Sequence of chain 5.C:
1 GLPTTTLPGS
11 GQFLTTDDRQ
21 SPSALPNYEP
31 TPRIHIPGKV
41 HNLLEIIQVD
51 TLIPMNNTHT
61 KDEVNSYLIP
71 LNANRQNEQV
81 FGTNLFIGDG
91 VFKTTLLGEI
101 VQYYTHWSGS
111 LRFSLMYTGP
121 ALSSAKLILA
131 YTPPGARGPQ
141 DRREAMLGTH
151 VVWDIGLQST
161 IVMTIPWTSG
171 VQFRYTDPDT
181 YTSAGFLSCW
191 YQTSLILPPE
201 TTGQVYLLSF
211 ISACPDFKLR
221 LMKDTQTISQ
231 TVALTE

Sequence of chain 5.A:
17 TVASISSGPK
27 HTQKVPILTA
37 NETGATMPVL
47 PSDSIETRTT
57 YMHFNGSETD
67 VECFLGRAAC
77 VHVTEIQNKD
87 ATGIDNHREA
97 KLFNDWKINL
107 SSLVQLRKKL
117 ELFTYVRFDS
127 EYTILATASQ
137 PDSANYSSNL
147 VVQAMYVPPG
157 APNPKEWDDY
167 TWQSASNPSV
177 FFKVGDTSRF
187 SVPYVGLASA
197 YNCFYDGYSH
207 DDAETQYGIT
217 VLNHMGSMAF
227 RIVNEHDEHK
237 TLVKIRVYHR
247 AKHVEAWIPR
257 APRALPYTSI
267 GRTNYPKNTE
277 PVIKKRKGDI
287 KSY

This protein binds this small molecule.
Small molecule (SMILES): Cc1cc(CCCCCOc2ccc(C3=NCCO3)cc2)on1

Binding-site contacts:
Ligand atom C2C contacts residue TYR197 of chain 5.A at 3.7 Å (hydrophobic).
Ligand atom C3B contacts residue VAL188 of chain 5.A at 3.8 Å (hydrophobic).
Ligand atom C5A contacts residue PHE186 of chain 5.A at 3.5 Å (hydrophobic).
Ligand atom C2B contacts residue VAL188 of chain 5.A at 3.5 Å (hydrophobic).
Ligand atom C3C contacts residue TYR128 of chain 5.A at 3.4 Å (hydrophobic).
Ligand atom C5B contacts residue MET224 of chain 5.A at 3.8 Å (hydrophobic).
Ligand atom C1B contacts residue ILE104 of chain 5.A at 4.0 Å (hydrophobic).
Ligand atom N3A contacts residue PRO174 of chain 5.A at 3.7 Å.
Ligand atom C4A contacts residue PRO174 of chain 5.A at 3.1 Å (hydrophobic).
Ligand atom C3 contacts residue ASN219 of chain 5.A at 4.0 Å.
Ligand atom C5 contacts residue LEU106 of chain 5.A at 3.8 Å (hydrophobic).
Ligand atom C6B contacts residue TYR128 of chain 5.A at 3.3 Å (hydrophobic).
Ligand atom N2 contacts residue ASN219 of chain 5.A at 3.8 Å.
Ligand atom C3B contacts residue TYR152 of chain 5.A at 3.7 Å (hydrophobic).
Ligand atom C5C contacts residue VAL191 of chain 5.A at 3.8 Å (hydrophobic).
Ligand atom C2A contacts residue PHE186 of chain 5.A at 3.3 Å (hydrophobic).
Ligand atom C4C contacts residue VAL191 of chain 5.A at 3.0 Å (hydrophobic).
Ligand atom C4B contacts residue TYR152 of chain 5.A at 3.8 Å (hydrophobic).
Ligand atom N3A contacts residue TYR152 of chain 5.A at 3.5 Å.
Ligand atom C4 contacts residue LEU106 of chain 5.A at 3.9 Å (hydrophobic).
Ligand atom O1 contacts residue LEU106 of chain 5.A at 3.7 Å.
Ligand atom C1C contacts residue TYR128 of chain 5.A at 3.7 Å (hydrophobic).
Ligand atom C2A contacts residue TYR152 of chain 5.A at 3.6 Å (hydrophobic).
Ligand atom C5B contacts residue PHE186 of chain 5.A at 3.9 Å (hydrophobic).
Ligand atom C5A contacts residue VAL176 of chain 5.A at 3.6 Å (hydrophobic).
Ligand atom O1B contacts residue ILE104 of chain 5.A at 3.9 Å.
Ligand atom O1A contacts residue PHE186 of chain 5.A at 3.0 Å.
Ligand atom O1 contacts residue MET221 of chain 5.A at 3.9 Å.
Ligand atom C1B contacts residue TYR128 of chain 5.A at 3.6 Å (hydrophobic).
Ligand atom N3A contacts residue PHE186 of chain 5.A at 4.0 Å.
Ligand atom C4 contacts residue TYR197 of chain 5.A at 3.8 Å (hydrophobic).
Ligand atom N3A contacts residue ALA24 of chain 5.C at 3.8 Å.
Ligand atom O1B contacts residue TYR128 of chain 5.A at 3.4 Å (h-bond).
Ligand atom C31 contacts residue ASN219 of chain 5.A at 3.3 Å.
Ligand atom N2 contacts residue LEU106 of chain 5.A at 3.8 Å.
Ligand atom C1B contacts residue VAL188 of chain 5.A at 3.8 Å (hydrophobic).
Ligand atom C1C contacts residue LEU106 of chain 5.A at 3.8 Å (hydrophobic).
Ligand atom C4C contacts residue VAL188 of chain 5.A at 3.7 Å (hydrophobic).
Ligand atom C4B contacts residue PHE186 of chain 5.A at 3.6 Å (hydrophobic).
Ligand atom C6B contacts residue ILE104 of chain 5.A at 3.6 Å (hydrophobic).